A protein and the small-molecule ligand that binds it are described below.
Small molecule (SMILES): Cc1cn([C@H]2C[C@H](O[P](=O)(O)OC[C@H]3O[C@@H](n4cnc5c(N)ncnc54)C[C@@H]3O)[C@@H](CO[P](=O)(O)O[C@H]3C[C@H](n4cc(C)c(=O)[nH]c4=O)O[C@@H]3CO[P](=O)(O)O[C@H]3C[C@H](n4cnc5c(=O)nc(N)[nH]c54)O[C@@H]3CO[P](=O)(O)O[C@H]3C[C@H](n4ccc(N)nc4=O)O[C@@H]3C)O2)c(=O)[nH]c1=O

Sequence of chain 1.A:
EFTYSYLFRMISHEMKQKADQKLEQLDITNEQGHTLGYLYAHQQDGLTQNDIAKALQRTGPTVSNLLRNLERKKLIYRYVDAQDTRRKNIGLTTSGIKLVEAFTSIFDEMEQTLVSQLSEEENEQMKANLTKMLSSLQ

Sequence of chain 2.A:
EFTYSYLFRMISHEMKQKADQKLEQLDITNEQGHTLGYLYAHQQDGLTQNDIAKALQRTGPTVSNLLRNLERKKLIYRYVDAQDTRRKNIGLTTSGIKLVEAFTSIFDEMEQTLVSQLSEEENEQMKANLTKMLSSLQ

Binding-site contacts:
Ligand atom N3 contacts residue PHE109 of chain 1.A at 3.5 Å.
Ligand atom C5 contacts residue HIS36 of chain 1.A at 3.7 Å.
Ligand atom C2' contacts residue GLY39 of chain 1.A at 3.4 Å.
Ligand atom C5' contacts residue ARG11 of chain 2.A at 3.6 Å.
Ligand atom C2 contacts residue LEU25 of chain 1.A at 3.6 Å (hydrophobic).
Ligand atom N6 contacts residue GLY35 of chain 1.A at 2.9 Å (h-bond).
Ligand atom C1' contacts residue TYR40 of chain 1.A at 3.7 Å (hydrophobic).
Ligand atom C2 contacts residue ASN32 of chain 1.A at 3.5 Å.
Ligand atom O2 contacts residue PHE109 of chain 1.A at 3.7 Å.
Ligand atom N1 contacts residue HIS36 of chain 1.A at 3.1 Å (h-bond).
Ligand atom O6 contacts residue HIS36 of chain 1.A at 3.1 Å.
Ligand atom C1' contacts residue GLY39 of chain 1.A at 3.5 Å.
Ligand atom N1 contacts residue ASN32 of chain 1.A at 3.8 Å.
Ligand atom C8 contacts residue HIS36 of chain 1.A at 3.6 Å.
Ligand atom O4' contacts residue ARG11 of chain 2.A at 3.0 Å (salt-bridge).
Ligand atom O3' contacts residue LYS18 of chain 1.A at 3.4 Å.
Ligand atom C6 contacts residue PHE105 of chain 1.A at 3.8 Å (hydrophobic).
Ligand atom C7 contacts residue GLY39 of chain 1.A at 3.7 Å.
Ligand atom C6 contacts residue HIS36 of chain 1.A at 3.6 Å.
Ligand atom O3' contacts residue ARG11 of chain 2.A at 3.8 Å.
Ligand atom C4' contacts residue ARG11 of chain 2.A at 3.2 Å.
Ligand atom C2 contacts residue HIS36 of chain 1.A at 3.4 Å.
Ligand atom C6 contacts residue GLY35 of chain 1.A at 3.6 Å.
Ligand atom C2 contacts residue HIS36 of chain 1.A at 3.7 Å.
Ligand atom N9 contacts residue PHE105 of chain 1.A at 3.8 Å.
Ligand atom C2 contacts residue PHE109 of chain 1.A at 3.7 Å (hydrophobic).
Ligand atom C7 contacts residue TYR42 of chain 1.A at 3.6 Å (hydrophobic).
Ligand atom N7 contacts residue HIS36 of chain 1.A at 2.8 Å (h-bond).
Ligand atom O4 contacts residue GLY39 of chain 1.A at 3.3 Å.
Ligand atom C4 contacts residue PHE105 of chain 1.A at 3.6 Å (hydrophobic).
Ligand atom C4 contacts residue HIS36 of chain 1.A at 3.5 Å.
Ligand atom O2 contacts residue HIS36 of chain 1.A at 3.6 Å.
Ligand atom N3 contacts residue HIS36 of chain 1.A at 3.5 Å.
Ligand atom O3' contacts residue ALA43 of chain 1.A at 3.0 Å.
Ligand atom N7 contacts residue PHE105 of chain 1.A at 3.5 Å.
Ligand atom O4' contacts residue TYR40 of chain 1.A at 3.6 Å.
Ligand atom C5 contacts residue PHE105 of chain 1.A at 3.4 Å (hydrophobic).
Ligand atom C8 contacts residue PHE105 of chain 1.A at 3.8 Å (hydrophobic).
Ligand atom N1 contacts residue GLY35 of chain 1.A at 3.0 Å.
Ligand atom N3 contacts residue HIS36 of chain 1.A at 3.2 Å.